Binding-site contacts:
Ligand atom O5 contacts residue ASN77 of chain 1.J at 2.5 Å (h-bond).
Ligand atom C7 contacts residue VAL87 of chain 1.J at 4.0 Å (hydrophobic).
Ligand atom C8 contacts residue TYR10 of chain 1.L at 3.9 Å (hydrophobic).
Ligand atom C6 contacts residue ASN80 of chain 1.J at 4.0 Å.
Ligand atom C2 contacts residue GLN89 of chain 1.J at 4.3 Å.
Ligand atom O2 contacts residue GLN92 of chain 1.J at 4.1 Å.
Ligand atom O4 contacts residue GLN92 of chain 1.J at 4.4 Å.
Ligand atom O7 contacts residue VAL87 of chain 1.J at 3.0 Å (h-bond).
Ligand atom N2 contacts residue ASN77 of chain 1.J at 2.8 Å (h-bond).
Ligand atom C2 contacts residue ASN77 of chain 1.J at 2.4 Å.
Ligand atom C7 contacts residue ALA86 of chain 1.J at 4.2 Å (hydrophobic).
Ligand atom C1 contacts residue ASN80 of chain 1.J at 3.6 Å.
Ligand atom C7 contacts residue ASN77 of chain 1.J at 3.2 Å.
Ligand atom C8 contacts residue GLN89 of chain 1.J at 3.8 Å.
Ligand atom O7 contacts residue LEU85 of chain 1.J at 4.4 Å.
Ligand atom O7 contacts residue GLN89 of chain 1.J at 3.6 Å.
Ligand atom O7 contacts residue ASN77 of chain 1.J at 3.3 Å (h-bond).
Ligand atom C3 contacts residue ASN77 of chain 1.J at 3.8 Å.
Ligand atom O6 contacts residue GLN89 of chain 1.J at 3.7 Å.
Ligand atom C8 contacts residue VAL87 of chain 1.J at 4.3 Å (hydrophobic).
Ligand atom O7 contacts residue ALA86 of chain 1.J at 3.5 Å.
Ligand atom C5 contacts residue ASN80 of chain 1.J at 3.6 Å.
Ligand atom C8 contacts residue ALA86 of chain 1.J at 4.0 Å (hydrophobic).
Ligand atom O5 contacts residue ASN80 of chain 1.J at 3.2 Å (h-bond).
Ligand atom O3 contacts residue GLN89 of chain 1.J at 3.1 Å (h-bond).
Ligand atom N2 contacts residue GLN89 of chain 1.J at 3.7 Å.
Ligand atom O6 contacts residue LEU84 of chain 1.J at 3.9 Å.
Ligand atom C8 contacts residue ASN77 of chain 1.J at 4.1 Å.
Ligand atom C3 contacts residue GLN89 of chain 1.J at 4.3 Å.
Ligand atom C1 contacts residue ASN77 of chain 1.J at 1.5 Å.
Ligand atom C8 contacts residue SER9 of chain 1.L at 3.9 Å.
Ligand atom C7 contacts residue GLN89 of chain 1.J at 3.5 Å.
Ligand atom C8 contacts residue HIS6 of chain 1.L at 3.8 Å.
Ligand atom O5 contacts residue LEU84 of chain 1.J at 3.8 Å.
Ligand atom C5 contacts residue ASN77 of chain 1.J at 3.8 Å.
Ligand atom C6 contacts residue GLN89 of chain 1.J at 4.2 Å.
Ligand atom C4 contacts residue ASN77 of chain 1.J at 4.2 Å.

Sequence of chain 1.L:
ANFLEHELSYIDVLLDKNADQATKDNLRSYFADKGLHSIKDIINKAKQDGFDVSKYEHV

Sequence of chain 1.J:
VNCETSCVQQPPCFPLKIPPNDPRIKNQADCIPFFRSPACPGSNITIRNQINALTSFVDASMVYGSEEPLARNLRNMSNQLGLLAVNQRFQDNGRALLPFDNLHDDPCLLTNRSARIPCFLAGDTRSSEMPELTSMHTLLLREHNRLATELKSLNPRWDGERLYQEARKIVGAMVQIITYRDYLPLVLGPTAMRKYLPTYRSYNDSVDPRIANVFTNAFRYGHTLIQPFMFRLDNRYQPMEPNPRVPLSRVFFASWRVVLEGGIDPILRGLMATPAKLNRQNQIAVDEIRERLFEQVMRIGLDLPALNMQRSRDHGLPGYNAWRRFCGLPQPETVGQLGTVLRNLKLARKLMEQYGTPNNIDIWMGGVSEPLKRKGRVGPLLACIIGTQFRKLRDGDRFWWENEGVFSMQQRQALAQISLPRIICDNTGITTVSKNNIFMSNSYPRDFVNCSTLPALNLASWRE

A small-molecule ligand and the protein it binds are described below.
Small molecule (SMILES): CC(=O)N[C@H]1[C@H](O[C@H]2[C@H](O)[C@@H](NC(C)=O)CO[C@@H]2CO)O[C@H](CO)[C@@H](O[C@@H]2O[C@H](CO)[C@@H](O)[C@H](O)[C@@H]2O)[C@@H]1O